Binding-site contacts:
Ligand atom OAA contacts residue ARG93 of chain 1.K at 2.7 Å (salt-bridge).
Ligand atom CAY contacts residue VAL83 of chain 1.K at 3.5 Å (hydrophobic).
Ligand atom CAI contacts residue PHE58 of chain 1.K at 3.7 Å (hydrophobic).
Ligand atom CAU contacts residue ARG93 of chain 1.K at 3.4 Å.
Ligand atom CAE contacts residue GLY101 of chain 1.K at 3.6 Å.
Ligand atom CAP contacts residue LEU97 of chain 1.K at 3.8 Å (hydrophobic).
Ligand atom CAY contacts residue THR96 of chain 1.K at 3.5 Å.
Ligand atom CAG contacts residue PHE100 of chain 1.K at 3.5 Å (hydrophobic).
Ligand atom OAA contacts residue VAL83 of chain 1.K at 3.6 Å.
Ligand atom CAN contacts residue PHE84 of chain 1.K at 3.8 Å (hydrophobic).
Ligand atom CBB contacts residue THR96 of chain 1.K at 3.5 Å.
Ligand atom NBD contacts residue VAL83 of chain 1.K at 3.7 Å.
Ligand atom CAQ contacts residue LEU97 of chain 1.K at 3.7 Å (hydrophobic).
Ligand atom CBA contacts residue MET80 of chain 1.K at 3.6 Å (hydrophobic).
Ligand atom CAW contacts residue THR96 of chain 1.K at 3.4 Å.
Ligand atom CAK contacts residue PHE100 of chain 1.K at 3.8 Å (hydrophobic).
Ligand atom CBA contacts residue PHE100 of chain 1.K at 3.4 Å (hydrophobic).
Ligand atom CAL contacts residue LEU97 of chain 1.K at 3.5 Å (hydrophobic).
Ligand atom CAL contacts residue PHE100 of chain 1.K at 3.5 Å (hydrophobic).
Ligand atom OAC contacts residue ARG93 of chain 1.K at 3.0 Å (salt-bridge).
Ligand atom CAK contacts residue LEU65 of chain 1.K at 3.7 Å (hydrophobic).
Ligand atom CAM contacts residue PHE100 of chain 1.K at 3.8 Å (hydrophobic).
Ligand atom CAD contacts residue ILE124 of chain 1.K at 3.9 Å (hydrophobic).
Ligand atom CAZ contacts residue MET80 of chain 1.K at 3.5 Å (hydrophobic).
Ligand atom CBC contacts residue THR96 of chain 1.K at 3.7 Å.
Ligand atom CAJ contacts residue PHE100 of chain 1.K at 3.5 Å (hydrophobic).
Ligand atom CAE contacts residue PHE100 of chain 1.K at 3.6 Å (hydrophobic).
Ligand atom CAK contacts residue MET80 of chain 1.K at 3.7 Å (hydrophobic).
Ligand atom CAW contacts residue VAL83 of chain 1.K at 3.8 Å (hydrophobic).
Ligand atom CAZ contacts residue PHE100 of chain 1.K at 3.4 Å (hydrophobic).
Ligand atom CAD contacts residue PHE100 of chain 1.K at 3.6 Å (hydrophobic).
Ligand atom CAE contacts residue LEU97 of chain 1.K at 3.1 Å (hydrophobic).
Ligand atom CAN contacts residue VAL83 of chain 1.K at 3.9 Å (hydrophobic).
Ligand atom CAP contacts residue MET80 of chain 1.K at 3.5 Å (hydrophobic).
Ligand atom CAF contacts residue VAL79 of chain 1.K at 3.7 Å (hydrophobic).
Ligand atom CAH contacts residue MET80 of chain 1.K at 3.7 Å (hydrophobic).
Ligand atom OAB contacts residue ALA57 of chain 1.K at 3.7 Å.
Ligand atom CAU contacts residue VAL83 of chain 1.K at 3.7 Å (hydrophobic).
Ligand atom NBD contacts residue THR96 of chain 1.K at 3.7 Å.
Ligand atom CAG contacts residue MET61 of chain 1.K at 3.9 Å (hydrophobic).

This small molecule binds to this protein.
Small molecule (SMILES): O=C(O)c1c(CCCOc2cccc3ccccc23)c2cccc3c2n1CCCS3=O

Sequence of chain 1.K:
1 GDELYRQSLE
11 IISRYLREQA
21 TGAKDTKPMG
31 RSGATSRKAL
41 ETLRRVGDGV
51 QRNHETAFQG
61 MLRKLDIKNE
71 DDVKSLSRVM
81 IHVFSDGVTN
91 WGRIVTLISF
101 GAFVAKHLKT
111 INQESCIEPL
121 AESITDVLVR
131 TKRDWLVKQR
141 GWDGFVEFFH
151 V